Binding-site contacts:
Ligand atom C13 contacts residue GLN228 of chain 1.B at 3.5 Å.
Ligand atom C1 contacts residue PHE79 of chain 1.B at 3.7 Å (hydrophobic).
Ligand atom C19 contacts residue VAL242 of chain 1.B at 3.6 Å (hydrophobic).
Ligand atom N9 contacts residue TYR177 of chain 1.B at 2.9 Å (h-bond).
Ligand atom O7 contacts residue TYR177 of chain 1.B at 2.9 Å (h-bond).
Ligand atom N22 contacts residue MET245 of chain 1.B at 3.5 Å.
Ligand atom C23 contacts residue THR244 of chain 1.B at 3.0 Å.
Ligand atom N24 contacts residue ALA318 of chain 1.B at 3.5 Å.
Ligand atom C19 contacts residue GLN228 of chain 1.B at 3.4 Å.
Ligand atom N11 contacts residue CYS319 of chain 1.B at 3.2 Å (h-bond).
Ligand atom C3 contacts residue TYR145 of chain 1.B at 3.5 Å (hydrophobic).
Ligand atom N8 contacts residue TYR177 of chain 1.B at 3.4 Å (h-bond).
Ligand atom C10 contacts residue CYS319 of chain 1.B at 3.6 Å (hydrophobic).
Ligand atom C10 contacts residue THR244 of chain 1.B at 3.5 Å.
Ligand atom N22 contacts residue CYS319 of chain 1.B at 3.2 Å (h-bond).
Ligand atom C14 contacts residue MET245 of chain 1.B at 3.7 Å (hydrophobic).
Ligand atom C3 contacts residue ARG147 of chain 1.B at 3.6 Å.
Ligand atom N22 contacts residue ALA318 of chain 1.B at 3.4 Å (h-bond).
Ligand atom C15 contacts residue CYS322 of chain 1.B at 3.6 Å (hydrophobic).
Ligand atom O7 contacts residue EDO1 of chain 1.H at 3.2 Å (h-bond).
Ligand atom C21 contacts residue MET245 of chain 1.B at 3.6 Å (hydrophobic).
Ligand atom CL1 contacts residue VAL186 of chain 1.B at 3.5 Å.
Ligand atom C6 contacts residue TYR177 of chain 1.B at 3.4 Å (hydrophobic).
Ligand atom N24 contacts residue THR244 of chain 1.B at 3.4 Å (h-bond).
Ligand atom N9 contacts residue EDO1 of chain 1.H at 3.5 Å (h-bond).
Ligand atom C12 contacts residue GLN228 of chain 1.B at 3.4 Å.
Ligand atom N11 contacts residue MET245 of chain 1.B at 3.6 Å (h-bond).
Ligand atom C18 contacts residue VAL242 of chain 1.B at 3.3 Å (hydrophobic).
Ligand atom N22 contacts residue GLY316 of chain 1.B at 3.5 Å.
Ligand atom C20 contacts residue THR244 of chain 1.B at 3.2 Å.
Ligand atom C16 contacts residue MET245 of chain 1.B at 3.7 Å (hydrophobic).
Ligand atom N9 contacts residue THR244 of chain 1.B at 3.6 Å (h-bond).
Ligand atom C18 contacts residue MET245 of chain 1.B at 3.5 Å (hydrophobic).
Ligand atom C21 contacts residue ALA318 of chain 1.B at 3.6 Å (hydrophobic).
Ligand atom N8 contacts residue THR244 of chain 1.B at 3.2 Å (h-bond).
Ligand atom C13 contacts residue MET245 of chain 1.B at 3.5 Å (hydrophobic).
Ligand atom O7 contacts residue VAL159 of chain 1.A at 3.4 Å (h-bond).
Ligand atom C19 contacts residue MET245 of chain 1.B at 3.4 Å (hydrophobic).
Ligand atom CL1 contacts residue VAL324 of chain 1.B at 3.7 Å.
Ligand atom C21 contacts residue CYS319 of chain 1.B at 3.6 Å (hydrophobic).

Sequence of chain 1.A:
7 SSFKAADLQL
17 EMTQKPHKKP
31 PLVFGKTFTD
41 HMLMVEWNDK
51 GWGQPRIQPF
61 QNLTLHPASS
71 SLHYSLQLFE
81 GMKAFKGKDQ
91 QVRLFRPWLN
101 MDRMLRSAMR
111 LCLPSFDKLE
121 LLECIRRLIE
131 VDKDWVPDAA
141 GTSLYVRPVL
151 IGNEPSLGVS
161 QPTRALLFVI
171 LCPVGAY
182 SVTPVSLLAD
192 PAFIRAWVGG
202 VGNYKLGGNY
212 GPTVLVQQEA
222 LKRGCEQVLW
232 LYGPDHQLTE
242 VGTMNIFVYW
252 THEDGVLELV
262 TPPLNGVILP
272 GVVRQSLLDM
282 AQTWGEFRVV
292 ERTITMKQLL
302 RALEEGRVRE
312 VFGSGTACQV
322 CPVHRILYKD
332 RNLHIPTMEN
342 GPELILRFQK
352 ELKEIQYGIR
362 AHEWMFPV

Sequence of chain 1.B:
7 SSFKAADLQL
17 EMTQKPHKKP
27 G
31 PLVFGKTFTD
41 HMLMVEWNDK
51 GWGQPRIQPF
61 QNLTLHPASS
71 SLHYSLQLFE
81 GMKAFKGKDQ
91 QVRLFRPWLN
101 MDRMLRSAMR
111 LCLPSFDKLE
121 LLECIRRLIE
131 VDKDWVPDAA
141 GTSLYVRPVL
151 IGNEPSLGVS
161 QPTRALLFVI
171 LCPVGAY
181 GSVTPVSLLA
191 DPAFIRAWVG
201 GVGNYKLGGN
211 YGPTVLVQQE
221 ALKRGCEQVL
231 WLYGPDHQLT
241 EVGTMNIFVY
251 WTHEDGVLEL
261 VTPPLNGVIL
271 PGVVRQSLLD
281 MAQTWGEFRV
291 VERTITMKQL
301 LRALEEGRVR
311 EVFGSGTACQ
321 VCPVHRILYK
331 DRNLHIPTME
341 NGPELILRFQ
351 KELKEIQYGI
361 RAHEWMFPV

The small molecule below binds the protein below.
Small molecule (SMILES): CCCc1cc(=O)n2nc(NCc3ccc(Cl)cc3)c(C#N)c2[nH]1